This protein binds this small molecule.
Small molecule (SMILES): CC(=O)N[C@H]1[C@H](O[C@H]2[C@H](O)[C@@H](NC(C)=O)CO[C@@H]2CO)O[C@H](CO)[C@@H](O)[C@@H]1O

Binding-site contacts:
Ligand atom O7 contacts residue ASN202 of chain 1.D at 3.5 Å (h-bond).
Ligand atom C6 contacts residue ILE199 of chain 1.D at 4.2 Å (hydrophobic).
Ligand atom C8 contacts residue ILE199 of chain 1.D at 3.7 Å (hydrophobic).
Ligand atom O6 contacts residue VAL184 of chain 1.D at 3.8 Å.
Ligand atom C7 contacts residue ASN202 of chain 1.D at 3.3 Å.
Ligand atom N2 contacts residue THR203 of chain 1.D at 4.2 Å.
Ligand atom C7 contacts residue ARG313 of chain 1.G at 4.0 Å.
Ligand atom C6 contacts residue ARG197 of chain 1.D at 3.8 Å.
Ligand atom C2 contacts residue ASN202 of chain 1.D at 2.5 Å.
Ligand atom C4 contacts residue ASN202 of chain 1.D at 4.3 Å.
Ligand atom C1 contacts residue ASN202 of chain 1.D at 1.5 Å.
Ligand atom N2 contacts residue ASN202 of chain 1.D at 2.9 Å (h-bond).
Ligand atom O5 contacts residue ASN202 of chain 1.D at 2.4 Å (h-bond).
Ligand atom C8 contacts residue ASN202 of chain 1.D at 4.2 Å.
Ligand atom O7 contacts residue ARG313 of chain 1.G at 3.6 Å.
Ligand atom C5 contacts residue ARG197 of chain 1.D at 4.1 Å.
Ligand atom C1 contacts residue ARG197 of chain 1.D at 4.1 Å.
Ligand atom C1 contacts residue THR203 of chain 1.D at 4.2 Å.
Ligand atom C3 contacts residue ASN202 of chain 1.D at 3.9 Å.
Ligand atom C6 contacts residue VAL184 of chain 1.D at 3.8 Å (hydrophobic).
Ligand atom C7 contacts residue ILE199 of chain 1.D at 4.4 Å (hydrophobic).
Ligand atom O5 contacts residue ARG197 of chain 1.D at 3.1 Å (salt-bridge).
Ligand atom C8 contacts residue ARG313 of chain 1.G at 4.0 Å.
Ligand atom C5 contacts residue ASN202 of chain 1.D at 3.7 Å.
Ligand atom O6 contacts residue ARG197 of chain 1.D at 3.9 Å.
Ligand atom C8 contacts residue VAL184 of chain 1.D at 4.2 Å (hydrophobic).

Sequence of chain 1.G:
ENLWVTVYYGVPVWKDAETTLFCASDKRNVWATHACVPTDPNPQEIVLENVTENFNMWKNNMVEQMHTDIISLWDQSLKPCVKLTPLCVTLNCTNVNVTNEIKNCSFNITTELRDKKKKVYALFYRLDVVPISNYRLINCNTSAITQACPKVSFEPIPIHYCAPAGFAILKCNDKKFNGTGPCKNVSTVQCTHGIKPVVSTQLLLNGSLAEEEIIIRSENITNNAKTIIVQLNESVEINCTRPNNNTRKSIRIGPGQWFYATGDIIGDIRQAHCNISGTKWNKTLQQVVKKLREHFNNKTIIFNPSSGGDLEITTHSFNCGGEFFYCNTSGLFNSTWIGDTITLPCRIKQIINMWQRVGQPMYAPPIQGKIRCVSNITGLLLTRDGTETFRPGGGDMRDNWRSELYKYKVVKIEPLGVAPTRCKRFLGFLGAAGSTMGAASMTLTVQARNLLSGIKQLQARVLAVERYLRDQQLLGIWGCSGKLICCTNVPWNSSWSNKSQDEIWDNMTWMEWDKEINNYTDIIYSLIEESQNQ

Sequence of chain 1.D:
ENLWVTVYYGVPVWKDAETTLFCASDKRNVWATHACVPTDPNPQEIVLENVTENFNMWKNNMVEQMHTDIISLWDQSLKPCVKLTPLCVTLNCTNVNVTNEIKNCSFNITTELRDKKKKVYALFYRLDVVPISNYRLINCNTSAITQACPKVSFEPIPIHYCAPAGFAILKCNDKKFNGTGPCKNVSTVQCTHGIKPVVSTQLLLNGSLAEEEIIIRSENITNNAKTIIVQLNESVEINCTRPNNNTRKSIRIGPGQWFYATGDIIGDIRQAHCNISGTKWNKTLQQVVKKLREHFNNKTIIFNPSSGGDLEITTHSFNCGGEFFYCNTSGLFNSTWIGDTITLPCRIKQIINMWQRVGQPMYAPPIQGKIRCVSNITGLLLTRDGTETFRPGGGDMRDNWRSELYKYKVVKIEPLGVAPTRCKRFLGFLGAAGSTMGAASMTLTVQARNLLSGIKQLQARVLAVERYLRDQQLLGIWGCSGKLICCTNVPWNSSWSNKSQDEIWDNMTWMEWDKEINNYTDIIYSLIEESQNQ